Binding-site contacts:
Ligand atom CA contacts residue THR1 of chain 1.N at 2.4 Å.
Ligand atom C3 contacts residue ARG19 of chain 1.N at 3.4 Å.
Ligand atom C3 contacts residue SER168 of chain 1.N at 3.1 Å.
Ligand atom C2 contacts residue THR1 of chain 1.N at 1.5 Å.
Ligand atom C contacts residue THR1 of chain 1.N at 1.4 Å.
Ligand atom O contacts residue THR1 of chain 1.N at 2.2 Å (h-bond).
Ligand atom CE1 contacts residue ARG45 of chain 1.N at 3.6 Å.
Ligand atom CG contacts residue SER118 of chain 1.H at 3.9 Å.
Ligand atom CE2 contacts residue THR20 of chain 1.N at 3.4 Å.
Ligand atom N contacts residue THR1 of chain 1.N at 3.7 Å.
Ligand atom OH contacts residue THR31 of chain 1.N at 3.8 Å.
Ligand atom O contacts residue SER168 of chain 1.N at 3.8 Å.
Ligand atom O contacts residue THR20 of chain 1.N at 3.4 Å.
Ligand atom C contacts residue THR21 of chain 1.N at 3.5 Å.
Ligand atom CG contacts residue THR1 of chain 1.N at 3.9 Å.
Ligand atom CB contacts residue GLY47 of chain 1.N at 3.7 Å.
Ligand atom N contacts residue GLY47 of chain 1.N at 3.1 Å (h-bond).
Ligand atom O contacts residue THR21 of chain 1.N at 3.0 Å (h-bond).
Ligand atom C contacts residue LYS33 of chain 1.N at 3.8 Å.
Ligand atom CD2 contacts residue THR20 of chain 1.N at 3.8 Å.
Ligand atom CZ contacts residue ALA49 of chain 1.N at 3.8 Å (hydrophobic).
Ligand atom CA contacts residue THR22 of chain 1.N at 3.8 Å.
Ligand atom CD1 contacts residue ARG45 of chain 1.N at 3.9 Å.
Ligand atom C3 contacts residue THR1 of chain 1.N at 2.5 Å.
Ligand atom CB contacts residue THR1 of chain 1.N at 2.7 Å.
Ligand atom C contacts residue GLY47 of chain 1.N at 3.7 Å.
Ligand atom CA contacts residue GLY47 of chain 1.N at 3.4 Å.
Ligand atom CE2 contacts residue THR31 of chain 1.N at 3.8 Å.
Ligand atom C1 contacts residue THR1 of chain 1.N at 2.5 Å.
Ligand atom CG contacts residue THR22 of chain 1.N at 3.7 Å.
Ligand atom OH contacts residue ARG45 of chain 1.N at 3.5 Å (salt-bridge).
Ligand atom CA contacts residue THR21 of chain 1.N at 3.2 Å.
Ligand atom C3 contacts residue LYS33 of chain 1.N at 3.8 Å.
Ligand atom O contacts residue THR21 of chain 1.N at 3.8 Å.
Ligand atom O contacts residue GLY47 of chain 1.N at 3.1 Å (h-bond).
Ligand atom O contacts residue THR1 of chain 1.N at 3.4 Å (h-bond).
Ligand atom O contacts residue ALA49 of chain 1.N at 3.2 Å (h-bond).
Ligand atom O contacts residue SER46 of chain 1.N at 3.6 Å.
Ligand atom N contacts residue THR21 of chain 1.N at 2.9 Å (h-bond).
Ligand atom N contacts residue THR22 of chain 1.N at 3.8 Å.

Sequence of chain 1.H:
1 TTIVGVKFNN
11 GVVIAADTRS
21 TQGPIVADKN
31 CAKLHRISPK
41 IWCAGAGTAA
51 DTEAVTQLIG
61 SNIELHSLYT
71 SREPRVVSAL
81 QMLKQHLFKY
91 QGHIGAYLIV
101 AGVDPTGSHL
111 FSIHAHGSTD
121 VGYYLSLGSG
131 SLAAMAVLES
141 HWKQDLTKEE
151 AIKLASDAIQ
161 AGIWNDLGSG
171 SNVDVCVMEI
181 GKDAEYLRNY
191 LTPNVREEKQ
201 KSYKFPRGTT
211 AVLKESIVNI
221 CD

Sequence of chain 1.N:
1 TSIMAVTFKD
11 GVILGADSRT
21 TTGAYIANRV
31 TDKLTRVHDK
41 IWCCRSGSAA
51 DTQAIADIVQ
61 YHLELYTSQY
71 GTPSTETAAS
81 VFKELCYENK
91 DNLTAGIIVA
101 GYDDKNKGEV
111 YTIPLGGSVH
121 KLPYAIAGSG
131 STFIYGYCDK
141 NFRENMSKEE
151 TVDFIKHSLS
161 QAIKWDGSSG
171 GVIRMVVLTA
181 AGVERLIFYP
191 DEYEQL

This protein binds this small molecule.
Small molecule (SMILES): CC(=O)N1CCC[C@H]1C(=O)N[C@@H](C)C(=O)N[C@@H](Cc1ccc(O)cc1)[C@@H](O)[C@H](C)CO